Sequence of chain 1.D:
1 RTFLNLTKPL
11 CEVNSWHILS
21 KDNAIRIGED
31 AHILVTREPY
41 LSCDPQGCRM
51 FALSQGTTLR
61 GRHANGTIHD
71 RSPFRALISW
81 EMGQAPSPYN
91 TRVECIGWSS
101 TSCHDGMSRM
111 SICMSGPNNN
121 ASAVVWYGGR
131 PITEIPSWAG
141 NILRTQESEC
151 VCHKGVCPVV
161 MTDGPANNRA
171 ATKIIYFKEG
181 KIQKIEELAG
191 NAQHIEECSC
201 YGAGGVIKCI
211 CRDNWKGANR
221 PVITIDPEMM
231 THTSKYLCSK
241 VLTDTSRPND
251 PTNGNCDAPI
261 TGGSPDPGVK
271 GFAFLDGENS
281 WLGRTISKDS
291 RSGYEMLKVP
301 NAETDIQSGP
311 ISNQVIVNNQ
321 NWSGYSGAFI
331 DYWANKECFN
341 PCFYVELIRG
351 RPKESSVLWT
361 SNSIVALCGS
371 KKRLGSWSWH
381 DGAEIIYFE

Sequence of chain 1.C:
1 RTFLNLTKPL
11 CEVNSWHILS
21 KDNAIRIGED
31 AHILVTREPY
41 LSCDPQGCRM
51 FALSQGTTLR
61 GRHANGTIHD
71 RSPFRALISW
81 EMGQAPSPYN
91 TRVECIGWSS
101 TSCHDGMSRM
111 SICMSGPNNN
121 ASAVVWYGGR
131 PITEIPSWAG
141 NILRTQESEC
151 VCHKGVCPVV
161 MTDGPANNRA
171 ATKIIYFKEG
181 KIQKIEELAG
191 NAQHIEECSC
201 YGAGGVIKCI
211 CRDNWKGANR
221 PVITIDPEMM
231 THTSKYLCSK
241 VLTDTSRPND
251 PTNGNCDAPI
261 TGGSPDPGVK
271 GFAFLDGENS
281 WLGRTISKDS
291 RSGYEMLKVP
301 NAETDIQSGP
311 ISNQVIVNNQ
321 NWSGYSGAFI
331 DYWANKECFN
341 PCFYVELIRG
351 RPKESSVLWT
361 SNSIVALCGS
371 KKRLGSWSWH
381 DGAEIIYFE

A protein and the small-molecule ligand that binds it are described below.
Small molecule (SMILES): CC(=O)N[C@H]1[C@H](O[C@H]2[C@H](O)[C@@H](NC(C)=O)CO[C@@H]2CO)O[C@H](CO)[C@@H](O)[C@@H]1O

Binding-site contacts:
Ligand atom C5 contacts residue GLY375 of chain 1.D at 4.0 Å.
Ligand atom C4 contacts residue ASN313 of chain 1.D at 4.0 Å.
Ligand atom C5 contacts residue BMA1 of chain 1.JA at 4.2 Å.
Ligand atom O7 contacts residue ASN119 of chain 1.C at 4.0 Å.
Ligand atom O7 contacts residue ASN120 of chain 1.C at 3.8 Å.
Ligand atom C5 contacts residue LEU374 of chain 1.D at 4.0 Å (hydrophobic).
Ligand atom O4 contacts residue ASN313 of chain 1.D at 3.3 Å (h-bond).
Ligand atom C1 contacts residue GLY375 of chain 1.D at 4.0 Å.
Ligand atom C8 contacts residue ASN119 of chain 1.C at 3.9 Å.
Ligand atom C8 contacts residue ASN313 of chain 1.D at 3.5 Å.
Ligand atom N2 contacts residue SER312 of chain 1.D at 4.1 Å.
Ligand atom C7 contacts residue ASN313 of chain 1.D at 3.7 Å.
Ligand atom C4 contacts residue BMA1 of chain 1.JA at 2.9 Å.
Ligand atom C7 contacts residue ASN120 of chain 1.C at 3.3 Å.
Ligand atom N2 contacts residue ASN313 of chain 1.D at 3.0 Å (h-bond).
Ligand atom C6 contacts residue LEU374 of chain 1.D at 3.1 Å (hydrophobic).
Ligand atom C3 contacts residue ASN313 of chain 1.D at 3.5 Å.
Ligand atom C1 contacts residue ASN120 of chain 1.C at 2.5 Å.
Ligand atom C7 contacts residue SER312 of chain 1.D at 4.3 Å.
Ligand atom C7 contacts residue ASN119 of chain 1.C at 4.3 Å.
Ligand atom O5 contacts residue GLY375 of chain 1.D at 3.3 Å.
Ligand atom O5 contacts residue LEU374 of chain 1.D at 4.2 Å.
Ligand atom C8 contacts residue ASN14 of chain 1.D at 3.8 Å.
Ligand atom O6 contacts residue BMA1 of chain 1.JA at 4.3 Å.
Ligand atom O3 contacts residue ASN313 of chain 1.D at 3.4 Å (h-bond).
Ligand atom C2 contacts residue ASN313 of chain 1.D at 4.0 Å.
Ligand atom O6 contacts residue LEU374 of chain 1.D at 3.9 Å.
Ligand atom O4 contacts residue BMA1 of chain 1.JA at 2.4 Å.
Ligand atom O5 contacts residue ASN120 of chain 1.C at 3.7 Å.
Ligand atom C6 contacts residue BMA1 of chain 1.JA at 4.3 Å.
Ligand atom N2 contacts residue ASN120 of chain 1.C at 2.9 Å (h-bond).
Ligand atom O5 contacts residue SER376 of chain 1.D at 3.8 Å.
Ligand atom O3 contacts residue SER312 of chain 1.D at 3.2 Å.
Ligand atom C3 contacts residue BMA1 of chain 1.JA at 3.4 Å.
Ligand atom C2 contacts residue ASN120 of chain 1.C at 3.3 Å.
Ligand atom O6 contacts residue SER376 of chain 1.D at 3.5 Å (h-bond).
Ligand atom C6 contacts residue GLY375 of chain 1.D at 4.0 Å.
Ligand atom O3 contacts residue ILE311 of chain 1.D at 4.0 Å.
Ligand atom C8 contacts residue ASN120 of chain 1.C at 3.8 Å.
Ligand atom O3 contacts residue BMA1 of chain 1.JA at 2.7 Å (h-bond).